Binding-site contacts:
Ligand atom CAG contacts residue VAL492 of chain 1.A at 3.6 Å (hydrophobic).
Ligand atom CAR contacts residue LEU321 of chain 1.A at 3.8 Å (hydrophobic).
Ligand atom CAA contacts residue TRP356 of chain 1.A at 3.8 Å (hydrophobic).
Ligand atom CAI contacts residue MET491 of chain 1.A at 3.5 Å (hydrophobic).
Ligand atom CAF contacts residue TYR324 of chain 1.A at 3.7 Å (hydrophobic).
Ligand atom CAA contacts residue LEU353 of chain 1.A at 4.0 Å (hydrophobic).
Ligand atom CAJ contacts residue ALA496 of chain 1.A at 3.5 Å (hydrophobic).
Ligand atom CAR contacts residue TYR354 of chain 1.A at 4.0 Å (hydrophobic).
Ligand atom CAO contacts residue GLY495 of chain 1.A at 3.9 Å.
Ligand atom CLE contacts residue LEU500 of chain 1.A at 3.9 Å.
Ligand atom CAT contacts residue VAL318 of chain 1.A at 3.7 Å (hydrophobic).
Ligand atom CAQ contacts residue ALA496 of chain 1.A at 3.5 Å (hydrophobic).
Ligand atom OAB contacts residue TYR354 of chain 1.A at 2.7 Å (h-bond).
Ligand atom OAC contacts residue SER499 of chain 1.A at 2.4 Å (h-bond).
Ligand atom CAK contacts residue TRP356 of chain 1.A at 3.4 Å (hydrophobic).
Ligand atom CAH contacts residue VAL318 of chain 1.A at 3.8 Å (hydrophobic).
Ligand atom CAL contacts residue LEU321 of chain 1.A at 3.6 Å (hydrophobic).
Ligand atom CAJ contacts residue GLY495 of chain 1.A at 3.9 Å.
Ligand atom CLE contacts residue SER499 of chain 1.A at 3.6 Å.
Ligand atom CAL contacts residue TYR354 of chain 1.A at 3.1 Å (hydrophobic).
Ligand atom OAB contacts residue SER499 of chain 1.A at 3.5 Å (h-bond).
Ligand atom OAC contacts residue VAL318 of chain 1.A at 3.3 Å.
Ligand atom CAO contacts residue TRP356 of chain 1.A at 3.8 Å (hydrophobic).
Ligand atom CAF contacts residue SER322 of chain 1.A at 4.0 Å.
Ligand atom CAI contacts residue GLY495 of chain 1.A at 3.4 Å.
Ligand atom CAL contacts residue TYR317 of chain 1.A at 3.7 Å (hydrophobic).
Ligand atom CAN contacts residue TYR354 of chain 1.A at 3.3 Å (hydrophobic).
Ligand atom CAI contacts residue ALA496 of chain 1.A at 3.6 Å (hydrophobic).
Ligand atom CAA contacts residue MET491 of chain 1.A at 3.6 Å (hydrophobic).
Ligand atom OAB contacts residue TYR317 of chain 1.A at 3.8 Å.
Ligand atom CAN contacts residue SER499 of chain 1.A at 3.4 Å.
Ligand atom FAD contacts residue LEU321 of chain 1.A at 3.6 Å.
Ligand atom CAK contacts residue TYR354 of chain 1.A at 3.7 Å (hydrophobic).
Ligand atom CAG contacts residue SER322 of chain 1.A at 3.7 Å.
Ligand atom CLE contacts residue ALA496 of chain 1.A at 3.7 Å.
Ligand atom CAN contacts residue TYR317 of chain 1.A at 3.8 Å (hydrophobic).
Ligand atom CAA contacts residue GLY495 of chain 1.A at 3.9 Å.
Ligand atom CAH contacts residue ALA496 of chain 1.A at 3.5 Å (hydrophobic).
Ligand atom CAQ contacts residue VAL318 of chain 1.A at 3.4 Å (hydrophobic).
Ligand atom CLE contacts residue VAL318 of chain 1.A at 3.7 Å.

A small-molecule ligand and the protein it binds are described below.
Small molecule (SMILES): Cc1ccc(Nc2c(F)cccc2Cl)c(CC(=O)O)c1

Sequence of chain 1.A:
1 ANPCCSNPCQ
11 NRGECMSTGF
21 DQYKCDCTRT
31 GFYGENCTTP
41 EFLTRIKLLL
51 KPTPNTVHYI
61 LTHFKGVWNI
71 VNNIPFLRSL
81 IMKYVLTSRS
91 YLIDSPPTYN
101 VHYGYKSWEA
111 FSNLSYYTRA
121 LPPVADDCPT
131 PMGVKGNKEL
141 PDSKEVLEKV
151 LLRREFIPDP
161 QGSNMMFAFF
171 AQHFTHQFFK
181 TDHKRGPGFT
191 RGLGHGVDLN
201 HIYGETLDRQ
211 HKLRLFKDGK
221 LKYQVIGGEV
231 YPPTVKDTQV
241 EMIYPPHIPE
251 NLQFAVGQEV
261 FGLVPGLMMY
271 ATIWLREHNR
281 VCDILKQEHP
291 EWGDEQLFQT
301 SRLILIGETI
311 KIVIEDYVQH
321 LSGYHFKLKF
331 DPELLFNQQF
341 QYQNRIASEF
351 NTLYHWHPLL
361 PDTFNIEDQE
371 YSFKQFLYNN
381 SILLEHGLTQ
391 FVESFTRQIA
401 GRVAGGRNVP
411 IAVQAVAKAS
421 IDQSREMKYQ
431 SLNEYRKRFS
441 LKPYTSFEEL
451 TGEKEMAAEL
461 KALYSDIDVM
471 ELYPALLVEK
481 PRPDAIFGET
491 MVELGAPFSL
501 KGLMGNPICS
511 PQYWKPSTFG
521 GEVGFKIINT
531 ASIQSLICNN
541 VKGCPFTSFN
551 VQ